Sequence of chain 2.C:
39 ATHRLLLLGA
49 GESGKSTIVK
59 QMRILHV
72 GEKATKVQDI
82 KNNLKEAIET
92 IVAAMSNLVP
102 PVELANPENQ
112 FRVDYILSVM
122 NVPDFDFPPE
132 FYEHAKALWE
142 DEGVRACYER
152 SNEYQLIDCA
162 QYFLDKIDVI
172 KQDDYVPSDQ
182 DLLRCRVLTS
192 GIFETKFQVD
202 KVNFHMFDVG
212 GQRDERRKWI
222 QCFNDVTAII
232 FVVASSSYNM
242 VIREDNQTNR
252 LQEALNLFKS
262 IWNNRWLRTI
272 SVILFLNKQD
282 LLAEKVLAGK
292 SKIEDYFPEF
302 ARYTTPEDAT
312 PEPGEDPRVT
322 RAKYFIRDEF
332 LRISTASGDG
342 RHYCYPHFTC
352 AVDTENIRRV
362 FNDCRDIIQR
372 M

A protein and the small-molecule ligand that binds it are described below.
Small molecule (SMILES): Nc1nc2c(ncn2[C@@H]2O[C@H](CO[P](=O)(O)O[P](=O)(O)OP(O)(O)=S)[C@@H](O)[C@H]2O)c(=O)[nH]1

Binding-site contacts:
Ligand atom N1 contacts residue ASP281 of chain 2.C at 3.0 Å (salt-bridge).
Ligand atom O2B contacts residue MG1 of chain 2.K at 1.9 Å.
Ligand atom O3' contacts residue ARG185 of chain 2.C at 2.8 Å (salt-bridge).
Ligand atom O3A contacts residue GLY52 of chain 2.C at 3.3 Å (h-bond).
Ligand atom O6 contacts residue ASN278 of chain 2.C at 3.2 Å (h-bond).
Ligand atom O6 contacts residue LYS279 of chain 2.C at 3.2 Å.
Ligand atom O3G contacts residue GLY49 of chain 2.C at 3.3 Å.
Ligand atom N2 contacts residue LEU282 of chain 2.C at 3.5 Å.
Ligand atom PB contacts residue LYS53 of chain 2.C at 3.6 Å.
Ligand atom O1B contacts residue GLY52 of chain 2.C at 2.9 Å (h-bond).
Ligand atom O3B contacts residue MG1 of chain 2.K at 3.1 Å.
Ligand atom O1A contacts residue THR55 of chain 2.C at 3.0 Å (h-bond).
Ligand atom PG contacts residue MG1 of chain 2.K at 3.0 Å.
Ligand atom O2' contacts residue ARG185 of chain 2.C at 3.3 Å.
Ligand atom O1A contacts residue LYS53 of chain 2.C at 3.4 Å (salt-bridge).
Ligand atom C4' contacts residue ASP159 of chain 2.C at 3.6 Å.
Ligand atom N7 contacts residue ALA352 of chain 2.C at 3.5 Å.
Ligand atom O2G contacts residue THR190 of chain 2.C at 2.8 Å (h-bond).
Ligand atom O1B contacts residue LYS53 of chain 2.C at 2.8 Å (salt-bridge).
Ligand atom PB contacts residue MG1 of chain 2.K at 3.0 Å.
Ligand atom O3G contacts residue GLY212 of chain 2.C at 3.0 Å (h-bond).
Ligand atom O2' contacts residue VAL353 of chain 2.C at 3.5 Å.
Ligand atom O3' contacts residue ARG187 of chain 2.C at 3.6 Å.
Ligand atom O2' contacts residue LEU184 of chain 2.C at 2.8 Å (h-bond).
Ligand atom O1A contacts residue SER54 of chain 2.C at 3.1 Å (h-bond).
Ligand atom O2B contacts residue SER54 of chain 2.C at 2.9 Å (h-bond).
Ligand atom O3A contacts residue GLU50 of chain 2.C at 3.5 Å.
Ligand atom N2 contacts residue ASP281 of chain 2.C at 3.0 Å (salt-bridge).
Ligand atom O1A contacts residue GLY52 of chain 2.C at 3.0 Å.
Ligand atom C2' contacts residue THR55 of chain 2.C at 3.4 Å.
Ligand atom O6 contacts residue ALA352 of chain 2.C at 3.1 Å (h-bond).
Ligand atom O2G contacts residue MG1 of chain 2.K at 2.0 Å.
Ligand atom O4' contacts residue ASP159 of chain 2.C at 3.4 Å (salt-bridge).
Ligand atom N7 contacts residue ASN278 of chain 2.C at 3.0 Å (h-bond).
Ligand atom O3G contacts residue LYS53 of chain 2.C at 2.8 Å (salt-bridge).
Ligand atom O5' contacts residue GLY52 of chain 2.C at 3.6 Å.
Ligand atom O6 contacts residue CYS351 of chain 2.C at 3.2 Å.
Ligand atom O6 contacts residue ASP281 of chain 2.C at 3.6 Å (salt-bridge).
Ligand atom O3B contacts residue GLU50 of chain 2.C at 3.0 Å (salt-bridge).
Ligand atom O1B contacts residue SER51 of chain 2.C at 3.2 Å (h-bond).